Binding-site contacts:
Ligand atom C1 contacts residue ASN261 of chain 1.D at 2.5 Å.
Ligand atom O4 contacts residue GLN265 of chain 1.D at 3.2 Å (h-bond).
Ligand atom C6 contacts residue GLN265 of chain 1.D at 3.9 Å.
Ligand atom O4 contacts residue GLN217 of chain 1.D at 4.4 Å.
Ligand atom O5 contacts residue THR263 of chain 1.D at 4.4 Å.
Ligand atom C8 contacts residue ASN261 of chain 1.D at 4.2 Å.
Ligand atom O5 contacts residue LYS259 of chain 1.D at 4.3 Å.
Ligand atom C2 contacts residue ASN261 of chain 1.D at 3.2 Å.
Ligand atom N2 contacts residue ASN261 of chain 1.D at 3.3 Å (h-bond).
Ligand atom C5 contacts residue GLN265 of chain 1.D at 3.4 Å.
Ligand atom C6 contacts residue LYS259 of chain 1.D at 4.0 Å.
Ligand atom C3 contacts residue GLN265 of chain 1.D at 4.1 Å.
Ligand atom O7 contacts residue ASN261 of chain 1.D at 2.5 Å (h-bond).
Ligand atom C7 contacts residue ASN261 of chain 1.D at 3.1 Å.
Ligand atom C5 contacts residue LYS259 of chain 1.D at 4.3 Å.
Ligand atom C8 contacts residue THR263 of chain 1.D at 4.5 Å.
Ligand atom C1 contacts residue THR263 of chain 1.D at 3.7 Å.
Ligand atom O5 contacts residue ASN261 of chain 1.D at 3.4 Å (h-bond).
Ligand atom C4 contacts residue GLN265 of chain 1.D at 3.7 Å.

Sequence of chain 1.D:
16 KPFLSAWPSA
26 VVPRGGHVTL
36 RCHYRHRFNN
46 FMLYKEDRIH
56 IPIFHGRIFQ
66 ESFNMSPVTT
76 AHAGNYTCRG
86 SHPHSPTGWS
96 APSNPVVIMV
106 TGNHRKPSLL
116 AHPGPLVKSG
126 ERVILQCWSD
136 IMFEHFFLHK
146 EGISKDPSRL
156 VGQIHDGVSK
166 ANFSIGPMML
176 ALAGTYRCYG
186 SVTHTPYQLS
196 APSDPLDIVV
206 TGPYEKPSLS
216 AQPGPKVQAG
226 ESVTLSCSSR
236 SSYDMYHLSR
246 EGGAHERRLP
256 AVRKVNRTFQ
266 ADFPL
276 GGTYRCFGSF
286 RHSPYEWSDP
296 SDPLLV

A protein and the small-molecule ligand that binds it are described below.
Small molecule (SMILES): CC(=O)N[C@@H]1[C@@H](O)[C@H](O)[C@@H](CO)O[C@H]1O